A small-molecule ligand and the protein it binds are described below.
Small molecule (SMILES): Nc1nc2[nH]cnc2c(=O)[nH]1

Binding-site contacts:
Ligand atom N7 contacts residue LEU70 of chain 1.D at 3.9 Å.
Ligand atom C6 contacts residue GLN88 of chain 1.D at 4.0 Å.
Ligand atom C8 contacts residue PHE119 of chain 1.D at 3.3 Å (hydrophobic).
Ligand atom C8 contacts residue LEU70 of chain 1.D at 3.7 Å (hydrophobic).
Ligand atom N7 contacts residue PRO68 of chain 1.D at 2.7 Å (h-bond).
Ligand atom N2 contacts residue CYS122 of chain 1.D at 4.1 Å.
Ligand atom C6 contacts residue SER84 of chain 1.D at 3.9 Å.
Ligand atom N3 contacts residue LEU70 of chain 1.D at 4.3 Å.
Ligand atom C4 contacts residue LEU70 of chain 1.D at 3.7 Å (hydrophobic).
Ligand atom O6 contacts residue GLN88 of chain 1.D at 3.5 Å (h-bond).
Ligand atom N9 contacts residue LEU70 of chain 1.D at 3.7 Å.
Ligand atom N9 contacts residue PHE119 of chain 1.D at 3.8 Å.
Ligand atom N1 contacts residue SER84 of chain 1.D at 4.4 Å.
Ligand atom N9 contacts residue VAL120 of chain 1.D at 3.4 Å.
Ligand atom N3 contacts residue ALA123 of chain 1.D at 3.7 Å.
Ligand atom C6 contacts residue GLU87 of chain 1.D at 3.8 Å.
Ligand atom N3 contacts residue ILE121 of chain 1.D at 2.4 Å (h-bond).
Ligand atom O6 contacts residue GLU87 of chain 1.D at 3.8 Å.
Ligand atom N2 contacts residue ILE121 of chain 1.D at 3.7 Å.
Ligand atom C2 contacts residue ILE121 of chain 1.D at 3.5 Å (hydrophobic).
Ligand atom C2 contacts residue GLU87 of chain 1.D at 3.6 Å.
Ligand atom O6 contacts residue SER84 of chain 1.D at 2.8 Å (h-bond).
Ligand atom C4 contacts residue ILE157 of chain 1.D at 4.2 Å (hydrophobic).
Ligand atom C5 contacts residue LEU70 of chain 1.D at 3.8 Å (hydrophobic).
Ligand atom C5 contacts residue GLN88 of chain 1.D at 4.1 Å.
Ligand atom C8 contacts residue VAL120 of chain 1.D at 3.8 Å (hydrophobic).
Ligand atom N2 contacts residue ALA123 of chain 1.D at 3.1 Å (h-bond).
Ligand atom C2 contacts residue ILE157 of chain 1.D at 3.8 Å (hydrophobic).
Ligand atom N2 contacts residue GLU87 of chain 1.D at 3.3 Å (salt-bridge).
Ligand atom O6 contacts residue PRO68 of chain 1.D at 3.7 Å.
Ligand atom C4 contacts residue VAL120 of chain 1.D at 4.3 Å (hydrophobic).
Ligand atom N7 contacts residue GLN88 of chain 1.D at 3.9 Å.
Ligand atom C5 contacts residue PRO68 of chain 1.D at 4.0 Å (hydrophobic).
Ligand atom N2 contacts residue ILE157 of chain 1.D at 3.7 Å.
Ligand atom C4 contacts residue ILE121 of chain 1.D at 3.3 Å (hydrophobic).
Ligand atom C2 contacts residue ALA123 of chain 1.D at 3.7 Å (hydrophobic).
Ligand atom N1 contacts residue GLU87 of chain 1.D at 2.9 Å (salt-bridge).
Ligand atom C8 contacts residue PRO68 of chain 1.D at 3.4 Å (hydrophobic).
Ligand atom N9 contacts residue ILE121 of chain 1.D at 3.3 Å (h-bond).
Ligand atom N3 contacts residue ILE157 of chain 1.D at 3.6 Å.

Sequence of chain 1.D:
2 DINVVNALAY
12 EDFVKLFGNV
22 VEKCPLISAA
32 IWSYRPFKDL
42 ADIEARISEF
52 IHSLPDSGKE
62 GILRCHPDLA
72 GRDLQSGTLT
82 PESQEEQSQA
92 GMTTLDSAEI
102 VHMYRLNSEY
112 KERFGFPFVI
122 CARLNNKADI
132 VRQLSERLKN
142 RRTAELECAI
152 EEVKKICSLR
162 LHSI